Sequence of chain 1.A:
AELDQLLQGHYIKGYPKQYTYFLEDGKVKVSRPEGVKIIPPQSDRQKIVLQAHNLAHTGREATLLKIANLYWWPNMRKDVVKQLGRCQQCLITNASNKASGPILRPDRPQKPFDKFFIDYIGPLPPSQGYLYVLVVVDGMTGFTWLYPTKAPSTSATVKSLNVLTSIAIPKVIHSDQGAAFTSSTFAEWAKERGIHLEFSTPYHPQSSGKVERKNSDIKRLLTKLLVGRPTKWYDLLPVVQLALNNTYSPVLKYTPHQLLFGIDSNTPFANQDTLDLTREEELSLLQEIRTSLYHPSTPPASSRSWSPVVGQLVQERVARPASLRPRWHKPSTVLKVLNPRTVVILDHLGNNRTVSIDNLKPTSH

Binding-site contacts:
Ligand atom C2' contacts residue TYR215 of chain 1.A at 4.0 Å (hydrophobic).
Ligand atom C4' contacts residue GLN189 of chain 1.A at 3.7 Å.
Ligand atom C3' contacts residue MG1 of chain 1.H at 3.3 Å.
Ligand atom P contacts residue ARG365 of chain 1.A at 3.6 Å.
Ligand atom P contacts residue TYR215 of chain 1.A at 4.0 Å.
Ligand atom O3' contacts residue ASP188 of chain 1.A at 2.9 Å (salt-bridge).
Ligand atom N7 contacts residue ARG332 of chain 1.A at 3.1 Å (salt-bridge).
Ligand atom N2 contacts residue ALA191 of chain 1.A at 3.6 Å.
Ligand atom OP1 contacts residue ARG365 of chain 1.A at 2.6 Å (salt-bridge).
Ligand atom C5' contacts residue ASP188 of chain 1.A at 3.5 Å.
Ligand atom O4 contacts residue ARG332 of chain 1.A at 3.6 Å (salt-bridge).
Ligand atom OP1 contacts residue GLN189 of chain 1.A at 2.9 Å (h-bond).
Ligand atom OP2 contacts residue PRO214 of chain 1.A at 3.8 Å.
Ligand atom C5 contacts residue ARG332 of chain 1.A at 3.6 Å.
Ligand atom OP2 contacts residue TYR215 of chain 1.A at 2.9 Å (h-bond).
Ligand atom OP2 contacts residue ARG365 of chain 1.A at 3.2 Å (salt-bridge).
Ligand atom C5 contacts residue ARG332 of chain 1.A at 3.5 Å.
Ligand atom C4' contacts residue MG1 of chain 1.H at 3.6 Å.
Ligand atom C6 contacts residue ARG332 of chain 1.A at 3.5 Å.
Ligand atom C4 contacts residue ARG332 of chain 1.A at 3.5 Å.
Ligand atom O4' contacts residue GLN189 of chain 1.A at 4.2 Å.
Ligand atom P contacts residue GLN189 of chain 1.A at 4.0 Å.
Ligand atom C2' contacts residue TYR215 of chain 1.A at 4.0 Å (hydrophobic).
Ligand atom OP2 contacts residue TYR215 of chain 1.A at 2.8 Å (h-bond).
Ligand atom C3' contacts residue ASP188 of chain 1.A at 3.4 Å.
Ligand atom C7 contacts residue TYR215 of chain 1.A at 3.9 Å (hydrophobic).
Ligand atom O6 contacts residue ARG332 of chain 1.A at 2.8 Å (salt-bridge).
Ligand atom C5' contacts residue GLN189 of chain 1.A at 3.7 Å.
Ligand atom OP1 contacts residue LEU361 of chain 1.A at 4.0 Å.
Ligand atom O3' contacts residue GLN189 of chain 1.A at 3.3 Å.
Ligand atom OP1 contacts residue ASP188 of chain 1.A at 3.2 Å.
Ligand atom C5' contacts residue GLN189 of chain 1.A at 4.0 Å.
Ligand atom C5' contacts residue GLY190 of chain 1.A at 3.4 Å.
Ligand atom O5' contacts residue TYR215 of chain 1.A at 3.5 Å (h-bond).
Ligand atom O3' contacts residue MG1 of chain 1.H at 2.1 Å.
Ligand atom C7 contacts residue ARG332 of chain 1.A at 3.5 Å.
Ligand atom P contacts residue TYR215 of chain 1.A at 3.9 Å.
Ligand atom C4' contacts residue GLY190 of chain 1.A at 4.0 Å.
Ligand atom C4' contacts residue ASP188 of chain 1.A at 3.6 Å.
Ligand atom C6 contacts residue TYR215 of chain 1.A at 3.7 Å (hydrophobic).

The protein below binds the small molecule below.
Small molecule (SMILES): Cc1cn([C@H]2C[C@H](O[P](=O)(O)OC[C@H]3O[C@@H](n4cnc5c(=O)nc(N)[nH]c54)C[C@@H]3O)[C@@H](CO[P](=O)(O)O[C@H]3C[C@H](n4cnc5c(=O)nc(N)[nH]c54)O[C@@H]3CO[P](=O)(O)O[C@H]3C[C@H](n4ccc(N)nc4=O)O[C@@H]3CO[P](=O)(O)O[C@H]3C[C@H](n4cnc5c(N)ncnc54)O[C@@H]3CO[P](=O)(O)O[C@H]3C[C@H](n4ccc(N)nc4=O)O[C@@H]3CO[P](=O)(O)O[C@H]3C[C@H](n4cnc5c(=O)nc(N)[nH]c54)O[C@@H]3CO)O2)c(=O)[nH]c1=O